Binding-site contacts:
Ligand atom CAH contacts residue THR182 of chain 1.A at 3.5 Å.
Ligand atom SAR contacts residue TRP224 of chain 1.A at 4.0 Å.
Ligand atom CAU contacts residue VAL168 of chain 1.A at 4.1 Å (hydrophobic).
Ligand atom NAN contacts residue LYS204 of chain 1.A at 3.4 Å (salt-bridge).
Ligand atom CAT contacts residue GLY228 of chain 1.A at 3.3 Å.
Ligand atom OAE contacts residue TRP224 of chain 1.A at 3.9 Å.
Ligand atom OAF contacts residue LEU169 of chain 1.A at 3.3 Å.
Ligand atom CAY contacts residue VAL168 of chain 1.A at 3.6 Å (hydrophobic).
Ligand atom OAB contacts residue TRP224 of chain 1.A at 3.9 Å.
Ligand atom CAA contacts residue LYS204 of chain 1.A at 3.3 Å.
Ligand atom CAZ contacts residue LYS204 of chain 1.A at 3.5 Å.
Ligand atom CAJ contacts residue VAL168 of chain 1.A at 3.4 Å (hydrophobic).
Ligand atom CAG contacts residue ARG178 of chain 1.A at 4.0 Å.
Ligand atom CAT contacts residue TRP224 of chain 1.A at 3.6 Å (hydrophobic).
Ligand atom NBE contacts residue LYS204 of chain 1.A at 3.0 Å (salt-bridge).
Ligand atom O contacts residue LEU169 of chain 1.A at 3.7 Å.
Ligand atom CAY contacts residue ARG178 of chain 1.A at 3.5 Å.
Ligand atom OAC contacts residue TRP224 of chain 1.A at 3.5 Å.
Ligand atom CAK contacts residue ARG178 of chain 1.A at 3.6 Å.
Ligand atom CAI contacts residue ARG178 of chain 1.A at 4.0 Å.
Ligand atom NAP contacts residue LYS204 of chain 1.A at 3.0 Å (salt-bridge).
Ligand atom O contacts residue PRO230 of chain 1.A at 3.8 Å.
Ligand atom NAO contacts residue LYS204 of chain 1.A at 3.7 Å.
Ligand atom OAF contacts residue ARG178 of chain 1.A at 3.4 Å (salt-bridge).
Ligand atom C contacts residue TRP224 of chain 1.A at 3.7 Å (hydrophobic).
Ligand atom OAC contacts residue LEU169 of chain 1.A at 4.0 Å.
Ligand atom CAH contacts residue ALA179 of chain 1.A at 4.0 Å (hydrophobic).
Ligand atom OAE contacts residue GLY228 of chain 1.A at 3.3 Å.
Ligand atom CAA contacts residue TRP224 of chain 1.A at 3.5 Å (hydrophobic).
Ligand atom CAH contacts residue ARG178 of chain 1.A at 3.6 Å.
Ligand atom CBA contacts residue ARG178 of chain 1.A at 3.8 Å.
Ligand atom OAB contacts residue GLY228 of chain 1.A at 2.4 Å (h-bond).
Ligand atom CAG contacts residue ALA179 of chain 1.A at 3.7 Å (hydrophobic).
Ligand atom CAJ contacts residue ARG178 of chain 1.A at 3.5 Å.
Ligand atom CAJ contacts residue THR182 of chain 1.A at 3.7 Å.
Ligand atom NBD contacts residue TRP224 of chain 1.A at 3.7 Å.
Ligand atom CBA contacts residue VAL168 of chain 1.A at 3.3 Å (hydrophobic).
Ligand atom CAX contacts residue TRP224 of chain 1.A at 3.7 Å (hydrophobic).
Ligand atom OAF contacts residue VAL168 of chain 1.A at 2.5 Å (h-bond).
Ligand atom O contacts residue TRP224 of chain 1.A at 3.1 Å (h-bond).

Sequence of chain 1.A:
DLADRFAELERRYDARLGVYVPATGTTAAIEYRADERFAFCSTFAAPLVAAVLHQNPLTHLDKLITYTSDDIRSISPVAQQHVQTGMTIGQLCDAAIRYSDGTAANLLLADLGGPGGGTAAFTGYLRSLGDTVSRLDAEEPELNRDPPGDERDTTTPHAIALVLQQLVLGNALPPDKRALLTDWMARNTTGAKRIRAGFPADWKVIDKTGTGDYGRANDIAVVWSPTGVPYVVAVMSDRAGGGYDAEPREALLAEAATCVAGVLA

The protein below binds the small molecule below.
Small molecule (SMILES): Cn1nnnc1SCC1=C(C(=O)O)N2C(=O)[C@@H](NC(=O)C(O)c3ccccc3)[C@H]2SC1